Sequence of chain 1.B:
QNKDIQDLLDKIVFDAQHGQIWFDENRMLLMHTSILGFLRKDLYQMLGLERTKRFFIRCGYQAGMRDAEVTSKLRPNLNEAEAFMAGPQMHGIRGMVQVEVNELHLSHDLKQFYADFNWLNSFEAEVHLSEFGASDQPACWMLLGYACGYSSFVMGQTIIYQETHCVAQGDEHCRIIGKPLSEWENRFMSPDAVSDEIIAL

Binding-site contacts:
Ligand atom C2 contacts residue TYR161 of chain 1.B at 4.0 Å (hydrophobic).
Ligand atom C4 contacts residue PRO103 of chain 1.B at 4.1 Å (hydrophobic).
Ligand atom C4 contacts residue ALA162 of chain 1.B at 3.8 Å (hydrophobic).
Ligand atom C3 contacts residue PRO103 of chain 1.B at 3.6 Å (hydrophobic).
Ligand atom C3 contacts residue TYR161 of chain 1.B at 4.3 Å (hydrophobic).
Ligand atom C1 contacts residue VAL114 of chain 1.B at 4.2 Å (hydrophobic).
Ligand atom OH contacts residue HIS106 of chain 1.B at 2.7 Å (h-bond).
Ligand atom C2 contacts residue PRO103 of chain 1.B at 3.6 Å (hydrophobic).
Ligand atom C4 contacts residue SER166 of chain 1.B at 3.7 Å.
Ligand atom C6 contacts residue ALA162 of chain 1.B at 3.7 Å (hydrophobic).
Ligand atom C6 contacts residue ILE191 of chain 1.B at 3.9 Å (hydrophobic).
Ligand atom C3 contacts residue ALA162 of chain 1.B at 3.9 Å (hydrophobic).
Ligand atom C3 contacts residue TYR165 of chain 1.B at 4.5 Å (hydrophobic).
Ligand atom OH contacts residue TRP134 of chain 1.B at 3.1 Å (h-bond).
Ligand atom OH contacts residue VAL112 of chain 1.B at 4.2 Å.
Ligand atom C2 contacts residue GLY102 of chain 1.B at 3.7 Å.
Ligand atom C1 contacts residue ALA162 of chain 1.B at 4.2 Å (hydrophobic).
Ligand atom C5 contacts residue PRO103 of chain 1.B at 4.5 Å (hydrophobic).
Ligand atom C6 contacts residue TRP134 of chain 1.B at 4.0 Å (hydrophobic).
Ligand atom C6 contacts residue PHE132 of chain 1.B at 3.7 Å (hydrophobic).
Ligand atom C1 contacts residue HIS106 of chain 1.B at 3.5 Å.
Ligand atom C3 contacts residue GLY102 of chain 1.B at 3.9 Å.
Ligand atom C4 contacts residue TYR176 of chain 1.B at 3.8 Å (hydrophobic).
Ligand atom C1 contacts residue PRO103 of chain 1.B at 4.3 Å (hydrophobic).
Ligand atom CL contacts residue TYR165 of chain 1.B at 2.9 Å.
Ligand atom CL contacts residue PRO103 of chain 1.B at 3.6 Å.
Ligand atom OH contacts residue PRO103 of chain 1.B at 4.4 Å.
Ligand atom C5 contacts residue TYR176 of chain 1.B at 3.6 Å (hydrophobic).
Ligand atom C5 contacts residue ALA162 of chain 1.B at 3.6 Å (hydrophobic).
Ligand atom C4 contacts residue PHE132 of chain 1.B at 4.3 Å (hydrophobic).
Ligand atom CL contacts residue GLY102 of chain 1.B at 3.1 Å.
Ligand atom C2 contacts residue HIS106 of chain 1.B at 3.6 Å.
Ligand atom OH contacts residue VAL114 of chain 1.B at 3.4 Å.
Ligand atom C5 contacts residue ILE191 of chain 1.B at 4.3 Å (hydrophobic).
Ligand atom C2 contacts residue ALA162 of chain 1.B at 4.3 Å (hydrophobic).
Ligand atom CL contacts residue TYR161 of chain 1.B at 3.8 Å.
Ligand atom C4 contacts residue PHE99 of chain 1.B at 4.0 Å (hydrophobic).
Ligand atom C5 contacts residue SER166 of chain 1.B at 4.3 Å.
Ligand atom C5 contacts residue PHE132 of chain 1.B at 3.5 Å (hydrophobic).
Ligand atom C1 contacts residue TRP134 of chain 1.B at 4.0 Å (hydrophobic).

A small-molecule ligand and the protein it binds are described below.
Small molecule (SMILES): Oc1cccc(Cl)c1